A protein and the small-molecule ligand that binds it are described below.
Small molecule (SMILES): CC(=O)N[C@@H]1[C@@H](O)[C@H](O)[C@@H](CO)O[C@H]1O

Sequence of chain 1.A:
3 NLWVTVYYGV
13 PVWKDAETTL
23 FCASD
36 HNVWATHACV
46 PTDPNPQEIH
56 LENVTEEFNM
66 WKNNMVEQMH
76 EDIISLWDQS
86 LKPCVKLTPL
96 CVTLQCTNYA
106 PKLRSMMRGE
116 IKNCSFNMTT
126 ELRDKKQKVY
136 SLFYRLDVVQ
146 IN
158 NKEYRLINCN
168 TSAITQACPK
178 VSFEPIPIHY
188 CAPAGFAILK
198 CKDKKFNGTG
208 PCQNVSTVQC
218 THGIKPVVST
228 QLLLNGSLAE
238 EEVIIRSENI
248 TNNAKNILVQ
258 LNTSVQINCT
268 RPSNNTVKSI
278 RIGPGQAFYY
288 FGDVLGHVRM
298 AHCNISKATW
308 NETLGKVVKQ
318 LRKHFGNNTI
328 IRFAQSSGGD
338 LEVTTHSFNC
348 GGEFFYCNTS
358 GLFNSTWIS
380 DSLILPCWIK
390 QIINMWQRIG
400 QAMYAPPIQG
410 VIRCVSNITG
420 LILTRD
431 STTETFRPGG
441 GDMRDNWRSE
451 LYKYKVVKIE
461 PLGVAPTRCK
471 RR

Binding-site contacts:
Ligand atom C5 contacts residue ASN259 of chain 1.A at 3.7 Å.
Ligand atom O5 contacts residue VAL240 of chain 1.A at 4.2 Å.
Ligand atom C8 contacts residue ASN259 of chain 1.A at 4.4 Å.
Ligand atom C6 contacts residue GLN317 of chain 1.A at 3.9 Å.
Ligand atom C8 contacts residue THR260 of chain 1.A at 3.8 Å.
Ligand atom C1 contacts residue GLU238 of chain 1.A at 4.1 Å.
Ligand atom O5 contacts residue LYS313 of chain 1.A at 4.2 Å.
Ligand atom C2 contacts residue ASN259 of chain 1.A at 2.4 Å.
Ligand atom N2 contacts residue THR260 of chain 1.A at 4.0 Å.
Ligand atom C7 contacts residue THR260 of chain 1.A at 4.4 Å.
Ligand atom C5 contacts residue LYS313 of chain 1.A at 3.9 Å.
Ligand atom O7 contacts residue ASN259 of chain 1.A at 3.6 Å.
Ligand atom C1 contacts residue LYS313 of chain 1.A at 4.1 Å.
Ligand atom O7 contacts residue GLU238 of chain 1.A at 4.2 Å.
Ligand atom O5 contacts residue ASN259 of chain 1.A at 2.4 Å (h-bond).
Ligand atom C4 contacts residue ASN259 of chain 1.A at 4.2 Å.
Ligand atom C1 contacts residue GLU239 of chain 1.A at 4.3 Å.
Ligand atom C6 contacts residue GLU239 of chain 1.A at 4.5 Å.
Ligand atom C3 contacts residue ASN259 of chain 1.A at 3.8 Å.
Ligand atom N2 contacts residue ASN259 of chain 1.A at 2.9 Å (h-bond).
Ligand atom O6 contacts residue LYS313 of chain 1.A at 4.3 Å.
Ligand atom C1 contacts residue ASN259 of chain 1.A at 1.4 Å.
Ligand atom O5 contacts residue GLU239 of chain 1.A at 3.7 Å.
Ligand atom O5 contacts residue GLU238 of chain 1.A at 3.9 Å.
Ligand atom C7 contacts residue ASN259 of chain 1.A at 3.5 Å.
Ligand atom C2 contacts residue GLU238 of chain 1.A at 4.2 Å.
Ligand atom O6 contacts residue GLN317 of chain 1.A at 3.2 Å (h-bond).